This small molecule binds to this protein.
Small molecule (SMILES): CC(=O)Nc1ccc(CC(N)=O)cc1

Sequence of chain 1.C:
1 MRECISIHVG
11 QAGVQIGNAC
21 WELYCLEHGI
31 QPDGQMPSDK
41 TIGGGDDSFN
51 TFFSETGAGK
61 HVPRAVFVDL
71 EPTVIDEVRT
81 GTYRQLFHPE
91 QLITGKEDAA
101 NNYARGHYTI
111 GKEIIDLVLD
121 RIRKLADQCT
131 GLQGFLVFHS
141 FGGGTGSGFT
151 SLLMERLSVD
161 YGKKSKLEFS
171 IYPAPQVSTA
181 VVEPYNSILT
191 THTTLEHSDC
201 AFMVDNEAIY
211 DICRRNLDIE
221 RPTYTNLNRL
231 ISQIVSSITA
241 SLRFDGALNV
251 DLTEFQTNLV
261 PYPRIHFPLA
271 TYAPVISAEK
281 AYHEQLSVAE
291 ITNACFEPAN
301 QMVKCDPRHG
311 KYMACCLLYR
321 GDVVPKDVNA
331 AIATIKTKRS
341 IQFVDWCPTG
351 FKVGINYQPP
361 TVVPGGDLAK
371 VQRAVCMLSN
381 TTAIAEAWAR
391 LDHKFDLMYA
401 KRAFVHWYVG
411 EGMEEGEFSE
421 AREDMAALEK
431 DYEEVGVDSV

Binding-site contacts:
Ligand atom N contacts residue TRP397 of chain 1.B at 3.9 Å.
Ligand atom C3 contacts residue TRP397 of chain 1.B at 3.9 Å (hydrophobic).
Ligand atom N1 contacts residue SER165 of chain 1.C at 3.2 Å.
Ligand atom O contacts residue GLY98 of chain 1.B at 3.7 Å.
Ligand atom C1 contacts residue TRP397 of chain 1.B at 3.8 Å (hydrophobic).
Ligand atom N1 contacts residue LYS163 of chain 1.C at 4.2 Å.
Ligand atom C contacts residue ASN100 of chain 1.B at 4.0 Å.
Ligand atom C6 contacts residue SER165 of chain 1.C at 3.8 Å.
Ligand atom C9 contacts residue THR257 of chain 1.C at 3.5 Å.
Ligand atom C6 contacts residue THR253 of chain 1.C at 4.2 Å.
Ligand atom C8 contacts residue TRP397 of chain 1.B at 3.9 Å (hydrophobic).
Ligand atom O1 contacts residue ASP199 of chain 1.C at 3.6 Å.
Ligand atom N contacts residue THR257 of chain 1.C at 2.7 Å (h-bond).
Ligand atom O1 contacts residue SER165 of chain 1.C at 3.5 Å.
Ligand atom C contacts residue THR257 of chain 1.C at 3.4 Å.
Ligand atom C4 contacts residue LYS103 of chain 1.B at 3.9 Å.
Ligand atom C2 contacts residue THR257 of chain 1.C at 3.6 Å.
Ligand atom O contacts residue ASN100 of chain 1.B at 3.0 Å (h-bond).
Ligand atom C4 contacts residue TRP397 of chain 1.B at 4.2 Å (hydrophobic).
Ligand atom C2 contacts residue TRP397 of chain 1.B at 3.6 Å (hydrophobic).
Ligand atom C9 contacts residue TRP397 of chain 1.B at 3.6 Å (hydrophobic).
Ligand atom C contacts residue GLY98 of chain 1.B at 2.9 Å.
Ligand atom C1 contacts residue GLY98 of chain 1.B at 3.1 Å.
Ligand atom C5 contacts residue TRP397 of chain 1.B at 4.2 Å (hydrophobic).
Ligand atom C9 contacts residue THR253 of chain 1.C at 3.4 Å.
Ligand atom C7 contacts residue SER165 of chain 1.C at 3.2 Å.
Ligand atom O1 contacts residue GLN256 of chain 1.C at 2.5 Å (h-bond).
Ligand atom C3 contacts residue LYS103 of chain 1.B at 3.8 Å.
Ligand atom C contacts residue TRP397 of chain 1.B at 4.0 Å (hydrophobic).
Ligand atom C5 contacts residue GLN256 of chain 1.C at 4.1 Å.
Ligand atom N contacts residue GLY98 of chain 1.B at 3.6 Å (h-bond).
Ligand atom C1 contacts residue ASN100 of chain 1.B at 3.9 Å.
Ligand atom C9 contacts residue GLN256 of chain 1.C at 4.2 Å.
Ligand atom C8 contacts residue GLN256 of chain 1.C at 3.6 Å.
Ligand atom C6 contacts residue GLN256 of chain 1.C at 3.9 Å.
Ligand atom O contacts residue TRP397 of chain 1.B at 3.8 Å.
Ligand atom C8 contacts residue THR253 of chain 1.C at 3.7 Å.
Ligand atom C contacts residue ASN99 of chain 1.B at 4.0 Å.
Ligand atom C7 contacts residue GLN256 of chain 1.C at 3.5 Å.
Ligand atom C1 contacts residue THR257 of chain 1.C at 3.5 Å.

Sequence of chain 1.B:
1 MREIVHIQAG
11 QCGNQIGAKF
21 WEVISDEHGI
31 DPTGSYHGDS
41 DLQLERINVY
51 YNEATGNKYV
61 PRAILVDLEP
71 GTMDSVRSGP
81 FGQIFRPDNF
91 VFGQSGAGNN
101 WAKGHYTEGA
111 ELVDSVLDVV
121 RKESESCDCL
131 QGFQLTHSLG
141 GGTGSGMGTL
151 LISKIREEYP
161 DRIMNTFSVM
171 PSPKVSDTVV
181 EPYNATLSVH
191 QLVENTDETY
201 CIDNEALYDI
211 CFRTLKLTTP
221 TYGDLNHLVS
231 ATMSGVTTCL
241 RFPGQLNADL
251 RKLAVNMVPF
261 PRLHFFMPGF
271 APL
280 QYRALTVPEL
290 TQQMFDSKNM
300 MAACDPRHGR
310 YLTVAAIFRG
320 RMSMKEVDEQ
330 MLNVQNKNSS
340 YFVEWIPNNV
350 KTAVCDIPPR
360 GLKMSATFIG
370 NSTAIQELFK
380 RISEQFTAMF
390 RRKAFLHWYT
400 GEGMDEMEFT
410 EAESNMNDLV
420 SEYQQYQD